The small molecule below binds the protein below.
Small molecule (SMILES): C/C(=C\COc1ccccc1CN(C)C(=O)c1ccc(-c2ccco2)cc1)CCC(=O)O

Sequence of chain 1.B:
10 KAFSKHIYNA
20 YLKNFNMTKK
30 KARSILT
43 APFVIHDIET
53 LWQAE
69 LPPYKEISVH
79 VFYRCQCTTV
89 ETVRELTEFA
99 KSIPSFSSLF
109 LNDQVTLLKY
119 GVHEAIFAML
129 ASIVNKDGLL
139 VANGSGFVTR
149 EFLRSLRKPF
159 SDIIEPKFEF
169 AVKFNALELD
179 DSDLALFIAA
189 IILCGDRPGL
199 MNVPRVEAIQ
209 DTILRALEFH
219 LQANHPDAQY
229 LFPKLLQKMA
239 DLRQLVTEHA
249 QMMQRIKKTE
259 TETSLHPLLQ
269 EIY

Binding-site contacts:
Ligand atom C12 contacts residue VAL139 of chain 1.B at 3.9 Å (hydrophobic).
Ligand atom O31 contacts residue LEU267 of chain 1.B at 3.4 Å.
Ligand atom C8 contacts residue VAL79 of chain 1.B at 3.5 Å (hydrophobic).
Ligand atom O31 contacts residue HIS121 of chain 1.B at 2.8 Å (h-bond).
Ligand atom C25 contacts residue HIS247 of chain 1.B at 3.7 Å.
Ligand atom O1 contacts residue LEU137 of chain 1.B at 3.6 Å.
Ligand atom O32 contacts residue HIS247 of chain 1.B at 2.9 Å (h-bond).
Ligand atom C6 contacts residue VAL139 of chain 1.B at 3.9 Å (hydrophobic).
Ligand atom O31 contacts residue THR87 of chain 1.B at 2.6 Å (h-bond).
Ligand atom C27 contacts residue ILE161 of chain 1.B at 3.6 Å (hydrophobic).
Ligand atom C13 contacts residue THR86 of chain 1.B at 3.5 Å.
Ligand atom C4 contacts residue LEU137 of chain 1.B at 3.7 Å (hydrophobic).
Ligand atom C29 contacts residue LEU267 of chain 1.B at 3.6 Å (hydrophobic).
Ligand atom C30 contacts residue LEU267 of chain 1.B at 3.5 Å (hydrophobic).
Ligand atom C20 contacts residue LYS165 of chain 1.B at 3.5 Å.
Ligand atom C3 contacts residue LEU137 of chain 1.B at 3.8 Å (hydrophobic).
Ligand atom C26 contacts residue CYS83 of chain 1.B at 3.8 Å (hydrophobic).
Ligand atom C15 contacts residue LEU128 of chain 1.B at 4.0 Å (hydrophobic).
Ligand atom C29 contacts residue THR87 of chain 1.B at 3.4 Å.
Ligand atom C9 contacts residue VAL79 of chain 1.B at 3.8 Å (hydrophobic).
Ligand atom C16 contacts residue CYS83 of chain 1.B at 3.7 Å (hydrophobic).
Ligand atom C28 contacts residue PHE80 of chain 1.B at 3.8 Å (hydrophobic).
Ligand atom C30 contacts residue THR87 of chain 1.B at 3.4 Å.
Ligand atom C18 contacts residue LEU128 of chain 1.B at 3.8 Å (hydrophobic).
Ligand atom O23 contacts residue CYS83 of chain 1.B at 3.6 Å.
Ligand atom O1 contacts residue THR86 of chain 1.B at 3.4 Å.
Ligand atom O32 contacts residue HIS121 of chain 1.B at 3.4 Å (h-bond).
Ligand atom C10 contacts residue LEU53 of chain 1.B at 3.8 Å (hydrophobic).
Ligand atom C27 contacts residue PHE80 of chain 1.B at 3.7 Å (hydrophobic).
Ligand atom O32 contacts residue TYR271 of chain 1.B at 2.8 Å (h-bond).
Ligand atom C2 contacts residue THR86 of chain 1.B at 3.9 Å.
Ligand atom O11 contacts residue ARG82 of chain 1.B at 3.6 Å.
Ligand atom C2 contacts residue LEU137 of chain 1.B at 3.7 Å (hydrophobic).
Ligand atom C20 contacts residue ILE162 of chain 1.B at 3.5 Å (hydrophobic).
Ligand atom C8 contacts residue VAL146 of chain 1.B at 3.9 Å (hydrophobic).
Ligand atom C30 contacts residue TYR271 of chain 1.B at 3.8 Å (hydrophobic).
Ligand atom C19 contacts residue LEU128 of chain 1.B at 3.4 Å (hydrophobic).
Ligand atom C30 contacts residue HIS121 of chain 1.B at 3.5 Å.
Ligand atom C4 contacts residue CYS83 of chain 1.B at 3.9 Å (hydrophobic).
Ligand atom C27 contacts residue CYS83 of chain 1.B at 3.5 Å (hydrophobic).